Sequence of chain 1.A:
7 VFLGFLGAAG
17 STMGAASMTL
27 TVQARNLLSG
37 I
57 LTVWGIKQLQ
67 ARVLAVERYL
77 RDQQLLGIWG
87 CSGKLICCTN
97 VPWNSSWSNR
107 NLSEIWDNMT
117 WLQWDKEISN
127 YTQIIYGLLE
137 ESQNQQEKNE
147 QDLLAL

This small molecule binds to this protein.
Small molecule (SMILES): CC(=O)N[C@@H]1[C@@H](O)[C@H](O)[C@@H](CO)O[C@H]1O

Binding-site contacts:
Ligand atom O7 contacts residue ASN100 of chain 1.A at 3.3 Å (h-bond).
Ligand atom C8 contacts residue ASN100 of chain 1.A at 4.3 Å.
Ligand atom C3 contacts residue ASN100 of chain 1.A at 3.8 Å.
Ligand atom C1 contacts residue SER102 of chain 1.A at 4.2 Å.
Ligand atom C5 contacts residue ASN100 of chain 1.A at 3.6 Å.
Ligand atom C1 contacts residue ASN100 of chain 1.A at 1.4 Å.
Ligand atom O5 contacts residue ASN100 of chain 1.A at 2.3 Å (h-bond).
Ligand atom C7 contacts residue ASN100 of chain 1.A at 3.3 Å.
Ligand atom C4 contacts residue ASN100 of chain 1.A at 4.2 Å.
Ligand atom C2 contacts residue ASN100 of chain 1.A at 2.4 Å.
Ligand atom N2 contacts residue ASN100 of chain 1.A at 2.9 Å (h-bond).